Sequence of chain 1.G:
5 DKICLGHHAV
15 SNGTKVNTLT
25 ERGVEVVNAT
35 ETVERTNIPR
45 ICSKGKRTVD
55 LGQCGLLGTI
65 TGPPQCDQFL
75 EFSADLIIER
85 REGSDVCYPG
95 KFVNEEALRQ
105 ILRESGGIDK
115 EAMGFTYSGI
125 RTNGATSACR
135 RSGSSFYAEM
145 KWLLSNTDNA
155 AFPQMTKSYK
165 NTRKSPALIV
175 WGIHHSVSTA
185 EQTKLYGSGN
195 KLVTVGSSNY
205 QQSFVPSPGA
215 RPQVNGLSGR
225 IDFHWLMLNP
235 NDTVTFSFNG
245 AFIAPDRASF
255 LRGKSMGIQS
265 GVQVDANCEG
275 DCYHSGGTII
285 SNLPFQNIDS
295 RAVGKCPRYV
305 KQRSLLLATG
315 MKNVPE

Binding-site contacts:
Ligand atom O6 contacts residue SER182 of chain 1.G at 3.8 Å.
Ligand atom C8 contacts residue TRP146 of chain 1.G at 4.1 Å (hydrophobic).
Ligand atom O10 contacts residue LEU148 of chain 1.G at 3.9 Å.
Ligand atom O8 contacts residue TYR92 of chain 1.G at 2.9 Å (h-bond).
Ligand atom C9 contacts residue TRP146 of chain 1.G at 4.0 Å (hydrophobic).
Ligand atom O4 contacts residue ALA129 of chain 1.G at 3.6 Å.
Ligand atom O7 contacts residue LEU189 of chain 1.G at 4.1 Å.
Ligand atom O6 contacts residue VAL181 of chain 1.G at 3.2 Å.
Ligand atom C11 contacts residue LEU189 of chain 1.G at 3.3 Å (hydrophobic).
Ligand atom C8 contacts residue GLU185 of chain 1.G at 3.9 Å.
Ligand atom O6 contacts residue GLU185 of chain 1.G at 3.5 Å (salt-bridge).
Ligand atom O9 contacts residue GLY223 of chain 1.G at 4.0 Å.
Ligand atom O9 contacts residue GLU185 of chain 1.G at 2.5 Å (salt-bridge).
Ligand atom O1A contacts residue THR130 of chain 1.G at 2.8 Å (h-bond).
Ligand atom O1A contacts residue SER131 of chain 1.G at 4.0 Å.
Ligand atom C8 contacts residue TYR92 of chain 1.G at 3.6 Å (hydrophobic).
Ligand atom O10 contacts residue ALA129 of chain 1.G at 3.6 Å (h-bond).
Ligand atom O10 contacts residue TRP146 of chain 1.G at 3.3 Å.
Ligand atom O9 contacts residue HIS178 of chain 1.G at 3.4 Å (h-bond).
Ligand atom C1 contacts residue SER131 of chain 1.G at 3.9 Å.
Ligand atom C4 contacts residue ALA129 of chain 1.G at 3.3 Å (hydrophobic).
Ligand atom O1B contacts residue THR130 of chain 1.G at 3.7 Å.
Ligand atom C5 contacts residue ALA129 of chain 1.G at 3.6 Å (hydrophobic).
Ligand atom O7 contacts residue GLU185 of chain 1.G at 4.0 Å.
Ligand atom O10 contacts residue GLY128 of chain 1.G at 3.8 Å.
Ligand atom O9 contacts residue TYR92 of chain 1.G at 2.9 Å (h-bond).
Ligand atom C6 contacts residue GLU185 of chain 1.G at 3.7 Å.
Ligand atom O1B contacts residue SER131 of chain 1.G at 3.0 Å (h-bond).
Ligand atom C1 contacts residue THR130 of chain 1.G at 3.6 Å.
Ligand atom C9 contacts residue HIS178 of chain 1.G at 3.4 Å.
Ligand atom O8 contacts residue TRP146 of chain 1.G at 3.8 Å.
Ligand atom C9 contacts residue TYR92 of chain 1.G at 3.1 Å (hydrophobic).
Ligand atom C10 contacts residue TRP146 of chain 1.G at 3.8 Å (hydrophobic).
Ligand atom C10 contacts residue ALA129 of chain 1.G at 3.6 Å (hydrophobic).
Ligand atom N5 contacts residue ALA129 of chain 1.G at 2.8 Å (h-bond).
Ligand atom O1A contacts residue LEU221 of chain 1.G at 3.7 Å.
Ligand atom N5 contacts residue TRP146 of chain 1.G at 3.9 Å.
Ligand atom C7 contacts residue TRP146 of chain 1.G at 3.9 Å (hydrophobic).
Ligand atom C6 contacts residue LEU221 of chain 1.G at 3.7 Å (hydrophobic).
Ligand atom C9 contacts residue GLU185 of chain 1.G at 3.3 Å.

A protein and the small-molecule ligand that binds it are described below.
Small molecule (SMILES): CC(=O)N[C@H]1[C@H](O[C@@H]2[C@@H](O)[C@H](O)O[C@H](CO)[C@@H]2O)O[C@H](CO[C@]2(C(=O)O)C[C@H](O)[C@@H](NC(C)=O)[C@H]([C@H](O)[C@H](O)CO)O2)[C@@H](O)[C@@H]1O[C@@H]1O[C@H](CO)[C@H](O)[C@H](O)[C@H]1O